Binding-site contacts:
Ligand atom C6 contacts residue GLN120 of chain 1.A at 3.5 Å.
Ligand atom C9 contacts residue THR122 of chain 1.A at 3.5 Å.
Ligand atom O1A contacts residue THR122 of chain 1.A at 3.8 Å.
Ligand atom C11 contacts residue SER119 of chain 1.A at 3.0 Å.
Ligand atom C11 contacts residue VAL103 of chain 1.A at 3.9 Å (hydrophobic).
Ligand atom C9 contacts residue MET121 of chain 1.A at 3.9 Å (hydrophobic).
Ligand atom C6 contacts residue MET121 of chain 1.A at 4.1 Å (hydrophobic).
Ligand atom O8 contacts residue THR122 of chain 1.A at 3.2 Å (h-bond).
Ligand atom O1A contacts residue GLN120 of chain 1.A at 3.9 Å.
Ligand atom O10 contacts residue VAL103 of chain 1.A at 3.3 Å.
Ligand atom C8 contacts residue MET121 of chain 1.A at 4.1 Å (hydrophobic).
Ligand atom C1 contacts residue GLN120 of chain 1.A at 3.9 Å.
Ligand atom O1A contacts residue MET121 of chain 1.A at 3.7 Å.
Ligand atom C11 contacts residue GLN120 of chain 1.A at 4.2 Å.
Ligand atom N5 contacts residue GLN120 of chain 1.A at 2.9 Å (h-bond).
Ligand atom C8 contacts residue ASN102 of chain 1.A at 3.8 Å.
Ligand atom O9 contacts residue THR122 of chain 1.A at 2.5 Å (h-bond).
Ligand atom C5 contacts residue SER119 of chain 1.A at 3.5 Å.
Ligand atom C9 contacts residue ASN102 of chain 1.A at 3.5 Å.
Ligand atom O10 contacts residue THR104 of chain 1.A at 2.9 Å (h-bond).
Ligand atom C5 contacts residue GLN120 of chain 1.A at 3.4 Å.
Ligand atom C3 contacts residue GLN120 of chain 1.A at 3.9 Å.
Ligand atom C10 contacts residue THR104 of chain 1.A at 3.7 Å.
Ligand atom N5 contacts residue SER119 of chain 1.A at 2.6 Å (h-bond).
Ligand atom C4 contacts residue GLN120 of chain 1.A at 3.2 Å.
Ligand atom C7 contacts residue MET121 of chain 1.A at 4.0 Å (hydrophobic).
Ligand atom O10 contacts residue SER119 of chain 1.A at 3.6 Å.
Ligand atom O4 contacts residue SER119 of chain 1.A at 2.6 Å (h-bond).
Ligand atom N5 contacts residue MET121 of chain 1.A at 4.1 Å.
Ligand atom C11 contacts residue THR104 of chain 1.A at 3.7 Å.
Ligand atom C10 contacts residue VAL103 of chain 1.A at 4.0 Å (hydrophobic).
Ligand atom C10 contacts residue SER119 of chain 1.A at 2.8 Å.
Ligand atom O1B contacts residue GLN120 of chain 1.A at 3.5 Å.
Ligand atom C4 contacts residue SER119 of chain 1.A at 3.3 Å.
Ligand atom C7 contacts residue ASN102 of chain 1.A at 3.4 Å.
Ligand atom O9 contacts residue ALA101 of chain 1.A at 4.2 Å.
Ligand atom O7 contacts residue ASN102 of chain 1.A at 2.7 Å (h-bond).
Ligand atom C10 contacts residue GLN120 of chain 1.A at 4.0 Å.
Ligand atom O4 contacts residue GLN120 of chain 1.A at 3.8 Å.
Ligand atom O8 contacts residue MET121 of chain 1.A at 3.8 Å.

Sequence of chain 1.A:
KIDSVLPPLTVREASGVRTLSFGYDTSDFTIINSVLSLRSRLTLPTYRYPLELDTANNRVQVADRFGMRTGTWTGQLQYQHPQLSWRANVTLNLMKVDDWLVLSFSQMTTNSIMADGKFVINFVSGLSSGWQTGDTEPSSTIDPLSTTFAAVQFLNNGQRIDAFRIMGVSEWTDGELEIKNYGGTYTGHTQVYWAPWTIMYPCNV

The small molecule below binds the protein below.
Small molecule (SMILES): CC(=O)N[C@H]1[C@H]([C@H](O)[C@H](O)CO)O[C@@](O[C@H]2[C@@H](O)[C@@H](CO)O[C@@H](O[C@H]3[C@H](O)[C@@H](O)[C@H](O)O[C@@H]3CO)[C@@H]2O)(C(=O)O)C[C@@H]1O